The protein below binds the small molecule below.
Small molecule (SMILES): C[C@@H](O[P](=O)(O)O[P](=O)(O)O[P](=O)(O)OC[C@H]1O[C@@H](n2cnc3c(=O)[nH]c(N)nc32)[C@H](O)[C@@H]1O)c1ccccc1[N+](=O)[O-]

Sequence of chain 1.A:
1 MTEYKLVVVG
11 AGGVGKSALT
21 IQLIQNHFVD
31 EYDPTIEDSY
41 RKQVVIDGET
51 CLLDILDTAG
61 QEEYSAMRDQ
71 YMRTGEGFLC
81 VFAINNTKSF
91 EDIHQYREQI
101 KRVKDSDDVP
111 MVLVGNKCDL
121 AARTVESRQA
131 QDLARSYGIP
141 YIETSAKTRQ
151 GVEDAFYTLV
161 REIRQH

Binding-site contacts:
Ligand atom C6' contacts residue GLY12 of chain 1.A at 3.4 Å.
Ligand atom O3A contacts residue GLY15 of chain 1.A at 3.2 Å (h-bond).
Ligand atom O2B contacts residue SER17 of chain 1.A at 3.1 Å (h-bond).
Ligand atom O6 contacts residue LYS117 of chain 1.A at 3.3 Å.
Ligand atom O1G contacts residue MG1 of chain 1.B at 2.3 Å.
Ligand atom O2G contacts residue LYS16 of chain 1.A at 3.0 Å (salt-bridge).
Ligand atom PB contacts residue MG1 of chain 1.B at 3.5 Å.
Ligand atom O2G contacts residue GLY60 of chain 1.A at 3.6 Å (h-bond).
Ligand atom O4' contacts residue LYS117 of chain 1.A at 2.6 Å (salt-bridge).
Ligand atom C1' contacts residue GLY13 of chain 1.A at 3.4 Å.
Ligand atom O2' contacts residue ASP30 of chain 1.A at 3.3 Å (salt-bridge).
Ligand atom O6 contacts residue ASP119 of chain 1.A at 3.4 Å (salt-bridge).
Ligand atom O1B contacts residue LYS16 of chain 1.A at 2.8 Å (salt-bridge).
Ligand atom O1B contacts residue GLY15 of chain 1.A at 3.1 Å (h-bond).
Ligand atom O6 contacts residue LYS147 of chain 1.A at 3.5 Å (salt-bridge).
Ligand atom N1 contacts residue LYS147 of chain 1.A at 3.5 Å.
Ligand atom O1B contacts residue GLY13 of chain 1.A at 3.6 Å (h-bond).
Ligand atom O2G contacts residue GLY12 of chain 1.A at 3.0 Å.
Ligand atom O2B contacts residue MG1 of chain 1.B at 2.3 Å.
Ligand atom O2' contacts residue PHE28 of chain 1.A at 2.9 Å.
Ligand atom N7 contacts residue ALA146 of chain 1.A at 3.5 Å.
Ligand atom O1A contacts residue ALA18 of chain 1.A at 2.8 Å (h-bond).
Ligand atom O3B contacts residue GLY13 of chain 1.A at 3.1 Å (h-bond).
Ligand atom O2' contacts residue VAL29 of chain 1.A at 2.9 Å (h-bond).
Ligand atom C5B contacts residue GLY13 of chain 1.A at 3.4 Å.
Ligand atom C8 contacts residue ALA18 of chain 1.A at 3.5 Å (hydrophobic).
Ligand atom O2G contacts residue GLY13 of chain 1.A at 3.1 Å (h-bond).
Ligand atom O1B contacts residue VAL14 of chain 1.A at 3.3 Å (h-bond).
Ligand atom O6 contacts residue ASN116 of chain 1.A at 3.5 Å (h-bond).
Ligand atom O'L contacts residue TYR32 of chain 1.A at 2.9 Å.
Ligand atom O6 contacts residue ALA146 of chain 1.A at 2.9 Å (h-bond).
Ligand atom N7 contacts residue ASN116 of chain 1.A at 3.4 Å (h-bond).
Ligand atom C1B contacts residue LYS117 of chain 1.A at 3.6 Å.
Ligand atom CM' contacts residue TYR32 of chain 1.A at 3.5 Å (hydrophobic).
Ligand atom O1A contacts residue SER17 of chain 1.A at 3.3 Å.
Ligand atom O6 contacts residue SER145 of chain 1.A at 3.4 Å.
Ligand atom N2 contacts residue ASP119 of chain 1.A at 3.2 Å (salt-bridge).
Ligand atom C6' contacts residue GLY13 of chain 1.A at 3.4 Å.
Ligand atom N1 contacts residue ASP119 of chain 1.A at 2.9 Å (salt-bridge).
Ligand atom O1G contacts residue THR35 of chain 1.A at 2.8 Å.